This protein binds this small molecule.
Small molecule (SMILES): Cc1nc2ccc(-c3cc(N)nc(N)c3)nc2n1C[C@@H](C)Oc1ccccn1

Sequence of chain 1.B:
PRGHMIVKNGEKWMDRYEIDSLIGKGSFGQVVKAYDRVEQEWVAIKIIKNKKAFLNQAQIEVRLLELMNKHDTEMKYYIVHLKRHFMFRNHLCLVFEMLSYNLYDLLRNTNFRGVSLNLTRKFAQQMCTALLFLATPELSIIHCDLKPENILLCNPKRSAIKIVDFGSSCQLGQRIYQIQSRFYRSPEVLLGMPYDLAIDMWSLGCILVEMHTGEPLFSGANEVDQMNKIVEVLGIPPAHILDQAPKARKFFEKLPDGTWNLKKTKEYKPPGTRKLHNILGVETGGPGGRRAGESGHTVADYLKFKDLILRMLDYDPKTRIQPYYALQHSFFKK

Binding-site contacts:
Ligand atom C18 contacts residue GLU165 of chain 1.B at 3.8 Å.
Ligand atom C4 contacts residue ILE39 of chain 1.B at 3.8 Å (hydrophobic).
Ligand atom C7 contacts residue ALA60 of chain 1.B at 3.6 Å (hydrophobic).
Ligand atom C7 contacts residue GLU113 of chain 1.B at 3.4 Å.
Ligand atom C3 contacts residue ILE39 of chain 1.B at 3.6 Å (hydrophobic).
Ligand atom C8 contacts residue PHE112 of chain 1.B at 3.9 Å (hydrophobic).
Ligand atom C6 contacts residue ALA60 of chain 1.B at 3.5 Å (hydrophobic).
Ligand atom N2 contacts residue LEU115 of chain 1.B at 3.1 Å (h-bond).
Ligand atom C14 contacts residue ASP181 of chain 1.B at 3.5 Å.
Ligand atom C17 contacts residue GLU165 of chain 1.B at 3.5 Å.
Ligand atom C14 contacts residue VAL180 of chain 1.B at 3.8 Å (hydrophobic).
Ligand atom C15 contacts residue PHE112 of chain 1.B at 3.7 Å (hydrophobic).
Ligand atom N3 contacts residue LEU168 of chain 1.B at 3.9 Å.
Ligand atom C10 contacts residue LEU168 of chain 1.B at 3.5 Å (hydrophobic).
Ligand atom N6 contacts residue GLU77 of chain 1.B at 2.9 Å (salt-bridge).
Ligand atom C5 contacts residue LEU115 of chain 1.B at 3.3 Å (hydrophobic).
Ligand atom C15 contacts residue VAL180 of chain 1.B at 3.7 Å (hydrophobic).
Ligand atom C6 contacts residue LEU168 of chain 1.B at 3.7 Å (hydrophobic).
Ligand atom N6 contacts residue ASP181 of chain 1.B at 3.2 Å (salt-bridge).
Ligand atom C14 contacts residue PHE112 of chain 1.B at 3.8 Å (hydrophobic).
Ligand atom C18 contacts residue ASN166 of chain 1.B at 3.7 Å.
Ligand atom N4 contacts residue ASP181 of chain 1.B at 3.0 Å (salt-bridge).
Ligand atom C5 contacts residue ILE39 of chain 1.B at 3.7 Å (hydrophobic).
Ligand atom O1 contacts residue LEU168 of chain 1.B at 3.4 Å.
Ligand atom N6 contacts residue PHE112 of chain 1.B at 3.2 Å.
Ligand atom N4 contacts residue PHE44 of chain 1.B at 3.5 Å.
Ligand atom C14 contacts residue GLU77 of chain 1.B at 3.8 Å.
Ligand atom N7 contacts residue GLY40 of chain 1.B at 3.8 Å.
Ligand atom C1 contacts residue LEU168 of chain 1.B at 3.8 Å (hydrophobic).
Ligand atom N1 contacts residue LEU168 of chain 1.B at 3.6 Å.
Ligand atom C5 contacts residue SER116 of chain 1.B at 3.8 Å.
Ligand atom N5 contacts residue LYS62 of chain 1.B at 3.0 Å (salt-bridge).
Ligand atom C13 contacts residue LYS62 of chain 1.B at 3.6 Å.
Ligand atom N5 contacts residue ASP181 of chain 1.B at 3.5 Å.
Ligand atom N4 contacts residue LYS62 of chain 1.B at 3.5 Å.
Ligand atom C2 contacts residue ILE39 of chain 1.B at 3.7 Å (hydrophobic).
Ligand atom C14 contacts residue LYS62 of chain 1.B at 3.8 Å.
Ligand atom N2 contacts residue ALA60 of chain 1.B at 3.8 Å.
Ligand atom C1 contacts residue SER116 of chain 1.B at 3.5 Å.
Ligand atom C20 contacts residue LYS41 of chain 1.B at 3.7 Å.